Binding-site contacts:
Ligand atom C2 contacts residue THR45 of chain 1.A at 3.5 Å.
Ligand atom O4 contacts residue THR45 of chain 1.A at 3.4 Å (h-bond).
Ligand atom O2 contacts residue VAL43 of chain 1.A at 4.1 Å.
Ligand atom C2 contacts residue ASN44 of chain 1.A at 3.8 Å.
Ligand atom N3 contacts residue PHE120 of chain 1.A at 3.4 Å.
Ligand atom N3 contacts residue THR45 of chain 1.A at 2.7 Å (h-bond).
Ligand atom O2' contacts residue HIS119 of chain 1.A at 3.2 Å.
Ligand atom O4' contacts residue VAL43 of chain 1.A at 3.3 Å (h-bond).
Ligand atom C3' contacts residue LYS41 of chain 1.A at 4.0 Å.
Ligand atom O1P contacts residue GLN11 of chain 1.A at 2.7 Å (h-bond).
Ligand atom O3P contacts residue PHE120 of chain 1.A at 3.0 Å (h-bond).
Ligand atom O2' contacts residue PHE120 of chain 1.A at 2.7 Å (h-bond).
Ligand atom P contacts residue HIS119 of chain 1.A at 3.7 Å.
Ligand atom O1P contacts residue LYS41 of chain 1.A at 3.6 Å (salt-bridge).
Ligand atom O3' contacts residue HIS12 of chain 1.A at 4.0 Å.
Ligand atom P contacts residue GLN11 of chain 1.A at 3.8 Å.
Ligand atom C1' contacts residue VAL43 of chain 1.A at 3.4 Å (hydrophobic).
Ligand atom O3P contacts residue GLN11 of chain 1.A at 4.0 Å.
Ligand atom P contacts residue LYS41 of chain 1.A at 3.9 Å.
Ligand atom C4 contacts residue VAL43 of chain 1.A at 4.0 Å (hydrophobic).
Ligand atom C4 contacts residue PHE120 of chain 1.A at 4.0 Å (hydrophobic).
Ligand atom O2 contacts residue ASN44 of chain 1.A at 3.3 Å.
Ligand atom O4 contacts residue PHE120 of chain 1.A at 3.8 Å.
Ligand atom C2 contacts residue VAL43 of chain 1.A at 4.1 Å (hydrophobic).
Ligand atom C6 contacts residue VAL43 of chain 1.A at 4.0 Å (hydrophobic).
Ligand atom O2P contacts residue HIS119 of chain 1.A at 2.7 Å (h-bond).
Ligand atom O2 contacts residue PHE120 of chain 1.A at 3.8 Å.
Ligand atom O2 contacts residue HIS12 of chain 1.A at 3.3 Å.
Ligand atom O3P contacts residue HIS12 of chain 1.A at 2.7 Å (h-bond).
Ligand atom C2 contacts residue PHE120 of chain 1.A at 3.7 Å (hydrophobic).
Ligand atom N1 contacts residue VAL43 of chain 1.A at 3.8 Å.
Ligand atom O3P contacts residue HIS119 of chain 1.A at 3.5 Å (h-bond).
Ligand atom C2' contacts residue PHE120 of chain 1.A at 3.1 Å (hydrophobic).
Ligand atom O2 contacts residue THR45 of chain 1.A at 2.9 Å (h-bond).
Ligand atom C4 contacts residue THR45 of chain 1.A at 3.5 Å.
Ligand atom C4' contacts residue LYS41 of chain 1.A at 4.0 Å.
Ligand atom P contacts residue HIS12 of chain 1.A at 3.8 Å.
Ligand atom C5 contacts residue VAL43 of chain 1.A at 3.9 Å (hydrophobic).
Ligand atom O2' contacts residue ASP121 of chain 1.A at 4.1 Å.
Ligand atom O3' contacts residue LYS41 of chain 1.A at 3.1 Å (salt-bridge).

Sequence of chain 1.A:
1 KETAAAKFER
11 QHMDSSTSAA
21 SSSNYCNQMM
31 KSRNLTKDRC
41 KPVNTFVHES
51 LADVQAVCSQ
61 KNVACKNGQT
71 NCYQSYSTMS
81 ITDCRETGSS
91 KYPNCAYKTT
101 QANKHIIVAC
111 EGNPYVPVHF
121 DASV

The small molecule below binds the protein below.
Small molecule (SMILES): O=c1ccn([C@@H]2OC(CO)[C@@H](OP(=O)(O)O)[C@@H]2O)c(=O)[nH]1